Binding-site contacts:
Ligand atom C3 contacts residue TYR148 of chain 1.B at 4.3 Å (hydrophobic).
Ligand atom C2 contacts residue MET173 of chain 1.B at 3.2 Å (hydrophobic).
Ligand atom C4 contacts residue SER177 of chain 1.B at 3.9 Å.
Ligand atom C2 contacts residue SER177 of chain 1.B at 3.3 Å.
Ligand atom C4 contacts residue ALA243 of chain 1.B at 3.8 Å (hydrophobic).
Ligand atom C3 contacts residue VAL242 of chain 1.B at 4.2 Å (hydrophobic).
Ligand atom C6 contacts residue MET173 of chain 1.B at 4.1 Å (hydrophobic).
Ligand atom C5 contacts residue ALA243 of chain 1.B at 4.3 Å (hydrophobic).
Ligand atom O contacts residue MET173 of chain 1.B at 4.2 Å.
Ligand atom C6 contacts residue PHE34 of chain 1.B at 4.2 Å (hydrophobic).
Ligand atom C6 contacts residue TRP271 of chain 1.B at 4.5 Å (hydrophobic).
Ligand atom C3 contacts residue SER177 of chain 1.B at 3.7 Å.
Ligand atom C4 contacts residue VAL242 of chain 1.B at 4.1 Å (hydrophobic).
Ligand atom O contacts residue TRP271 of chain 1.B at 3.7 Å.
Ligand atom C4 contacts residue TYR148 of chain 1.B at 4.1 Å (hydrophobic).
Ligand atom C5 contacts residue TYR148 of chain 1.B at 3.9 Å (hydrophobic).
Ligand atom O contacts residue PRO35 of chain 1.B at 4.2 Å.
Ligand atom C2 contacts residue LEU174 of chain 1.B at 4.3 Å (hydrophobic).
Ligand atom C3 contacts residue MET173 of chain 1.B at 4.0 Å (hydrophobic).
Ligand atom C6 contacts residue TYR148 of chain 1.B at 4.4 Å (hydrophobic).
Ligand atom C5 contacts residue TRP271 of chain 1.B at 4.2 Å (hydrophobic).
Ligand atom C1 contacts residue MET173 of chain 1.B at 3.3 Å (hydrophobic).

The protein below binds the small molecule below.
Small molecule (SMILES): C1CC[C@H]2O[C@H]2C1

Sequence of chain 1.B:
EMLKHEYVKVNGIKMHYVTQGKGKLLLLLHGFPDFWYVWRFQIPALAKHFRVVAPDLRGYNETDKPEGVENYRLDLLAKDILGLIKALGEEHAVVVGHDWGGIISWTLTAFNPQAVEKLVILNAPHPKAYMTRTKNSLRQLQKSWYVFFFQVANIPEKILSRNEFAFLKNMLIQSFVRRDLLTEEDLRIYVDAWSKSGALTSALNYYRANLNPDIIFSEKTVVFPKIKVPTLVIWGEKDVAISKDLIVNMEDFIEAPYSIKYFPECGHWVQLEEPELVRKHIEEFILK